This small molecule binds to this protein.
Small molecule (SMILES): [H]/N=C(/N)c1ccc(CNC(=O)[C@H](C)NC(=O)[C@@H](Cc2ccccc2)NS(=O)(=O)Cc2ccccc2)cc1

Binding-site contacts:
Ligand atom C2 contacts residue SER205 of chain 1.A at 3.7 Å.
Ligand atom N3 contacts residue ASP199 of chain 1.A at 2.8 Å (salt-bridge).
Ligand atom O5 contacts residue GLY230 of chain 1.A at 2.9 Å (h-bond).
Ligand atom C23 contacts residue CYS231 of chain 1.A at 3.7 Å (hydrophobic).
Ligand atom N2 contacts residue ASP199 of chain 1.A at 2.9 Å (salt-bridge).
Ligand atom S1 contacts residue GLY228 of chain 1.A at 3.3 Å (h-bond).
Ligand atom C4 contacts residue SER205 of chain 1.A at 3.6 Å.
Ligand atom C19 contacts residue GLU202 of chain 1.A at 3.5 Å.
Ligand atom C25 contacts residue ASN95 of chain 1.A at 3.7 Å.
Ligand atom C26 contacts residue TRP227 of chain 1.A at 3.7 Å (hydrophobic).
Ligand atom C6 contacts residue TRP227 of chain 1.A at 3.6 Å (hydrophobic).
Ligand atom C6 contacts residue GLY228 of chain 1.A at 3.6 Å.
Ligand atom C24 contacts residue GLU94 of chain 1.A at 3.3 Å.
Ligand atom N1 contacts residue HIS43 of chain 1.A at 3.6 Å.
Ligand atom O2 contacts residue GLY228 of chain 1.A at 3.1 Å (h-bond).
Ligand atom C5 contacts residue TRP227 of chain 1.A at 3.7 Å (hydrophobic).
Ligand atom N3 contacts residue GLY230 of chain 1.A at 2.9 Å (h-bond).
Ligand atom C18 contacts residue GLU202 of chain 1.A at 3.3 Å.
Ligand atom C4 contacts residue TRP227 of chain 1.A at 3.7 Å (hydrophobic).
Ligand atom O5 contacts residue GLU229 of chain 1.A at 3.5 Å.
Ligand atom C7 contacts residue ASP199 of chain 1.A at 3.6 Å.
Ligand atom C5 contacts residue VAL225 of chain 1.A at 3.7 Å (hydrophobic).
Ligand atom C8 contacts residue GLY228 of chain 1.A at 3.4 Å.
Ligand atom N2 contacts residue ALA200 of chain 1.A at 3.4 Å (h-bond).
Ligand atom O5 contacts residue GLY228 of chain 1.A at 3.2 Å (h-bond).
Ligand atom O2 contacts residue TRP227 of chain 1.A at 3.2 Å.
Ligand atom C8 contacts residue GLY230 of chain 1.A at 3.7 Å.
Ligand atom N1 contacts residue SER226 of chain 1.A at 3.0 Å (h-bond).
Ligand atom C4 contacts residue SER226 of chain 1.A at 3.6 Å.
Ligand atom O1 contacts residue TRP50 of chain 1.A at 3.3 Å.
Ligand atom C3 contacts residue SER205 of chain 1.A at 3.0 Å.
Ligand atom N3 contacts residue ALA200 of chain 1.A at 3.2 Å (h-bond).
Ligand atom C17 contacts residue GLY228 of chain 1.A at 3.5 Å.
Ligand atom C22 contacts residue GLY230 of chain 1.A at 3.7 Å.
Ligand atom C7 contacts residue ALA200 of chain 1.A at 3.3 Å (hydrophobic).
Ligand atom N5 contacts residue GLY228 of chain 1.A at 2.7 Å (h-bond).
Ligand atom C29 contacts residue TYR47 of chain 1.A at 3.6 Å (hydrophobic).
Ligand atom C15 contacts residue GLY228 of chain 1.A at 3.7 Å.
Ligand atom C3 contacts residue SER226 of chain 1.A at 3.6 Å.
Ligand atom N2 contacts residue GLY238 of chain 1.A at 3.5 Å.

Sequence of chain 1.A:
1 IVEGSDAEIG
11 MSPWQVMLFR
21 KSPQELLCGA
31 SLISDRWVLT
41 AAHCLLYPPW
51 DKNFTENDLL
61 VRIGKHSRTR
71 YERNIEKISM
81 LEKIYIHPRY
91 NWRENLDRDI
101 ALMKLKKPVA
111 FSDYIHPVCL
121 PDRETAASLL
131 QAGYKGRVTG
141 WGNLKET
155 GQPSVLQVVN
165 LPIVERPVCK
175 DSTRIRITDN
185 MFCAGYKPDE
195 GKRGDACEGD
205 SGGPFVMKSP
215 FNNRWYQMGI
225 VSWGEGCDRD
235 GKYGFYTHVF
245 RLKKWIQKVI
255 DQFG